Sequence of chain 1.A:
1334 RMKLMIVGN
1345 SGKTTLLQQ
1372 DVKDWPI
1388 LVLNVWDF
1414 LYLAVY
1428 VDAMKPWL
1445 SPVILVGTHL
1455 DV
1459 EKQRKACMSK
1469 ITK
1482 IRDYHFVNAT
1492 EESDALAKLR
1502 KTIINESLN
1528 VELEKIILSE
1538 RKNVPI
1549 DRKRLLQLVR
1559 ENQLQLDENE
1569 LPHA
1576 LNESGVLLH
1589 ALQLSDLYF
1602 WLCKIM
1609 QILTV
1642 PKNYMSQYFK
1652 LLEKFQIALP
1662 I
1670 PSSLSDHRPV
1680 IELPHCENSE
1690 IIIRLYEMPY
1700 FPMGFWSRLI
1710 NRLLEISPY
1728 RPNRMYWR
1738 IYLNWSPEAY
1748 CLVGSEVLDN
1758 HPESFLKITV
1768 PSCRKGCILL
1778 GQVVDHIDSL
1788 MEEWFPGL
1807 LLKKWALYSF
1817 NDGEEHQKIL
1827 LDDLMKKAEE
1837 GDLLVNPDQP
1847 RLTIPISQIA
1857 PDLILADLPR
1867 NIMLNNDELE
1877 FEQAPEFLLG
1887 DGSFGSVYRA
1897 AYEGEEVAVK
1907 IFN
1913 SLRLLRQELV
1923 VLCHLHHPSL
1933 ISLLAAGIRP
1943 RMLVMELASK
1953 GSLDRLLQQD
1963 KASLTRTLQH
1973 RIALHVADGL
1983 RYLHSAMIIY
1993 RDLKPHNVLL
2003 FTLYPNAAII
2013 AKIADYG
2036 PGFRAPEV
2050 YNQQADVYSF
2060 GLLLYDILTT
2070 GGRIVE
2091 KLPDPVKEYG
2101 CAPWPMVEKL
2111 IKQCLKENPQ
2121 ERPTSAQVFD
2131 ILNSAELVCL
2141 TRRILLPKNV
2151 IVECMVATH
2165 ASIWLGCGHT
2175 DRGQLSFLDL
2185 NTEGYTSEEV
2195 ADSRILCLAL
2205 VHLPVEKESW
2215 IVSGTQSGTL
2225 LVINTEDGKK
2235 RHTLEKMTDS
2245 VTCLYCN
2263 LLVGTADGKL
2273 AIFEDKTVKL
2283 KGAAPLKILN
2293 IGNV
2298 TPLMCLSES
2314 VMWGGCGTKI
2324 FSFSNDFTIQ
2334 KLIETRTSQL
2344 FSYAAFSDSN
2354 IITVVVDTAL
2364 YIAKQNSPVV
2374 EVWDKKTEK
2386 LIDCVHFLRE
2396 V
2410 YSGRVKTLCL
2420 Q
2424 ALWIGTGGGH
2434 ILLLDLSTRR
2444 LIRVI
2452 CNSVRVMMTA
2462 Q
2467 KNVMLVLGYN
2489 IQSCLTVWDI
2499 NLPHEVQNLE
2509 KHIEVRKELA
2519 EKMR

A protein and the small-molecule ligand that binds it are described below.
Small molecule (SMILES): Cc1ccc(C(=O)Nc2ccc(CN3CCN(C)CC3)c(C(F)(F)F)c2)cc1C#Cc1cnc2[nH]ncc2c1

Binding-site contacts:
Ligand atom C06 contacts residue LEU1945 of chain 1.A at 3.7 Å (hydrophobic).
Ligand atom F28 contacts residue LEU1927 of chain 1.A at 3.6 Å.
Ligand atom C23 contacts residue ASP2017 of chain 1.A at 3.2 Å.
Ligand atom C37 contacts residue LEU1885 of chain 1.A at 3.5 Å (hydrophobic).
Ligand atom C16 contacts residue LEU1924 of chain 1.A at 3.5 Å (hydrophobic).
Ligand atom N36 contacts residue GLY1953 of chain 1.A at 3.6 Å.
Ligand atom C24 contacts residue ILE1991 of chain 1.A at 3.4 Å (hydrophobic).
Ligand atom C01 contacts residue MET1947 of chain 1.A at 3.7 Å (hydrophobic).
Ligand atom C24 contacts residue ARG1993 of chain 1.A at 3.6 Å.
Ligand atom F27 contacts residue ILE2015 of chain 1.A at 2.8 Å.
Ligand atom C22 contacts residue ASP2017 of chain 1.A at 3.1 Å.
Ligand atom C34 contacts residue LEU2001 of chain 1.A at 3.6 Å (hydrophobic).
Ligand atom N35 contacts residue ALA1950 of chain 1.A at 2.8 Å (h-bond).
Ligand atom C07 contacts residue MET1947 of chain 1.A at 3.5 Å (hydrophobic).
Ligand atom C33 contacts residue LEU1885 of chain 1.A at 3.4 Å (hydrophobic).
Ligand atom C32 contacts residue LEU2001 of chain 1.A at 3.6 Å (hydrophobic).
Ligand atom C07 contacts residue LEU1945 of chain 1.A at 3.6 Å (hydrophobic).
Ligand atom N10 contacts residue ASP2017 of chain 1.A at 3.7 Å.
Ligand atom C19 contacts residue ILE1990 of chain 1.A at 3.6 Å (hydrophobic).
Ligand atom O09 contacts residue ALA2016 of chain 1.A at 3.4 Å.
Ligand atom C37 contacts residue PHE1890 of chain 1.A at 3.2 Å (hydrophobic).
Ligand atom C08 contacts residue ASP2017 of chain 1.A at 3.2 Å.
Ligand atom C33 contacts residue LEU2001 of chain 1.A at 3.5 Å (hydrophobic).
Ligand atom C39 contacts residue GLU1948 of chain 1.A at 3.4 Å.
Ligand atom F26 contacts residue TYR1992 of chain 1.A at 3.0 Å.
Ligand atom C34 contacts residue ALA1950 of chain 1.A at 3.5 Å (hydrophobic).
Ligand atom N10 contacts residue LEU1924 of chain 1.A at 3.5 Å.
Ligand atom C34 contacts residue LEU1885 of chain 1.A at 3.7 Å (hydrophobic).
Ligand atom N38 contacts residue LEU1949 of chain 1.A at 3.7 Å.
Ligand atom C11 contacts residue LEU1924 of chain 1.A at 3.5 Å (hydrophobic).
Ligand atom O09 contacts residue ASP2017 of chain 1.A at 2.4 Å (salt-bridge).
Ligand atom C02 contacts residue MET1947 of chain 1.A at 3.3 Å (hydrophobic).
Ligand atom C32 contacts residue LEU1885 of chain 1.A at 3.7 Å (hydrophobic).
Ligand atom C03 contacts residue MET1947 of chain 1.A at 3.6 Å (hydrophobic).
Ligand atom C15 contacts residue VAL1923 of chain 1.A at 3.5 Å (hydrophobic).
Ligand atom F28 contacts residue LEU1932 of chain 1.A at 3.4 Å.
Ligand atom N38 contacts residue ALA1950 of chain 1.A at 2.8 Å (h-bond).
Ligand atom C17 contacts residue LEU1927 of chain 1.A at 3.5 Å (hydrophobic).
Ligand atom N36 contacts residue ALA1950 of chain 1.A at 3.6 Å.
Ligand atom C20 contacts residue ILE1991 of chain 1.A at 3.4 Å (hydrophobic).